Binding-site contacts:
Ligand atom O3 contacts residue ASP121 of chain 2.B at 2.7 Å (salt-bridge).
Ligand atom O3 contacts residue MET248 of chain 2.B at 3.1 Å (h-bond).
Ligand atom O6 contacts residue TYR244 of chain 2.B at 3.8 Å.
Ligand atom C6 contacts residue TYR244 of chain 2.B at 3.8 Å (hydrophobic).
Ligand atom O1 contacts residue MG1 of chain 2.I at 2.6 Å.
Ligand atom C6 contacts residue GLY246 of chain 2.B at 3.8 Å.
Ligand atom P contacts residue ASN212 of chain 2.B at 3.6 Å.
Ligand atom O3 contacts residue SER247 of chain 2.B at 3.9 Å.
Ligand atom O1 contacts residue ASP121 of chain 2.B at 2.4 Å (salt-bridge).
Ligand atom C1 contacts residue GLU280 of chain 2.B at 3.7 Å.
Ligand atom C4 contacts residue GLY246 of chain 2.B at 3.5 Å.
Ligand atom O6 contacts residue LYS274 of chain 2.B at 3.4 Å (salt-bridge).
Ligand atom O6 contacts residue TYR264 of chain 2.B at 3.4 Å.
Ligand atom C3 contacts residue ASP121 of chain 2.B at 3.9 Å.
Ligand atom O2 contacts residue PO41 of chain 2.L at 3.0 Å (h-bond).
Ligand atom O1 contacts residue GLU280 of chain 2.B at 3.3 Å (salt-bridge).
Ligand atom O2 contacts residue GLY122 of chain 2.B at 3.9 Å.
Ligand atom C2 contacts residue LYS274 of chain 2.B at 3.8 Å.
Ligand atom O3P contacts residue ASN212 of chain 2.B at 2.7 Å (h-bond).
Ligand atom O3 contacts residue GLY122 of chain 2.B at 3.5 Å (h-bond).
Ligand atom O1P contacts residue ARG243 of chain 2.A at 2.7 Å (salt-bridge).
Ligand atom O3P contacts residue TYR264 of chain 2.B at 3.7 Å.
Ligand atom C1 contacts residue MG1 of chain 2.I at 3.9 Å.
Ligand atom O1P contacts residue ASN212 of chain 2.B at 3.8 Å.
Ligand atom C3 contacts residue MET248 of chain 2.B at 3.7 Å (hydrophobic).
Ligand atom C1 contacts residue PO41 of chain 2.L at 3.2 Å.
Ligand atom P contacts residue TYR244 of chain 2.B at 3.8 Å.
Ligand atom C1 contacts residue LYS274 of chain 2.B at 3.7 Å.
Ligand atom O4 contacts residue MET248 of chain 2.B at 3.3 Å (h-bond).
Ligand atom O2P contacts residue TYR215 of chain 2.B at 2.7 Å (h-bond).
Ligand atom O3P contacts residue ARG243 of chain 2.A at 3.4 Å (salt-bridge).
Ligand atom O3P contacts residue TYR244 of chain 2.B at 2.7 Å (h-bond).
Ligand atom C1 contacts residue ASP121 of chain 2.B at 3.8 Å.
Ligand atom O5 contacts residue LYS274 of chain 2.B at 2.9 Å (salt-bridge).
Ligand atom C2 contacts residue PO41 of chain 2.L at 3.8 Å.
Ligand atom O3 contacts residue PO41 of chain 2.L at 3.9 Å.
Ligand atom O1 contacts residue PO41 of chain 2.L at 2.6 Å (h-bond).
Ligand atom P contacts residue TYR264 of chain 2.B at 3.6 Å.
Ligand atom C4 contacts residue MET248 of chain 2.B at 3.6 Å (hydrophobic).
Ligand atom O2P contacts residue TYR264 of chain 2.B at 2.5 Å (h-bond).

The small molecule below binds the protein below.
Small molecule (SMILES): O=P(O)(O)OC[C@H]1O[C@](O)(CO)[C@@H](O)[C@@H]1O

Sequence of chain 2.A:
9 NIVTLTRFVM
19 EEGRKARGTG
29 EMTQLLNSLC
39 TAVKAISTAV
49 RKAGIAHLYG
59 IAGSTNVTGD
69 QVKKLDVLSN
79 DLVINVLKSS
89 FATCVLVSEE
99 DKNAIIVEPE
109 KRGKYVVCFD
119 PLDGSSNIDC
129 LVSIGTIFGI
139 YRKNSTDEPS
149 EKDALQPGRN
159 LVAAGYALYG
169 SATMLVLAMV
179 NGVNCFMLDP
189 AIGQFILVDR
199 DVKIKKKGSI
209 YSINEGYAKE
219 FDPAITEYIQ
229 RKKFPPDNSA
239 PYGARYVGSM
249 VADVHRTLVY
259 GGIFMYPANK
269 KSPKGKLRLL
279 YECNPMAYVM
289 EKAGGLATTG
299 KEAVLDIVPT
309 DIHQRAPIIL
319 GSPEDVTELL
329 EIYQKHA

Sequence of chain 2.B:
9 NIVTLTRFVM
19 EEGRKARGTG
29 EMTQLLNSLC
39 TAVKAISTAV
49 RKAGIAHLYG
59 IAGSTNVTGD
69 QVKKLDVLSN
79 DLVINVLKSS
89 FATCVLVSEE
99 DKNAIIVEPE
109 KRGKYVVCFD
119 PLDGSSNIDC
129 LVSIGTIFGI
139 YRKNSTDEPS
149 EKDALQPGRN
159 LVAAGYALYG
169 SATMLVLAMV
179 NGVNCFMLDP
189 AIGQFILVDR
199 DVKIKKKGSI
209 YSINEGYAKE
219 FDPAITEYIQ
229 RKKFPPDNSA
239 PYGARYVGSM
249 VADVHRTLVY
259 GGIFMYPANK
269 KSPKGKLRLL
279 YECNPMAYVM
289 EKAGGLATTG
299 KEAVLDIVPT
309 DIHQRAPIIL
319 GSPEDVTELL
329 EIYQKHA